Sequence of chain 2.A:
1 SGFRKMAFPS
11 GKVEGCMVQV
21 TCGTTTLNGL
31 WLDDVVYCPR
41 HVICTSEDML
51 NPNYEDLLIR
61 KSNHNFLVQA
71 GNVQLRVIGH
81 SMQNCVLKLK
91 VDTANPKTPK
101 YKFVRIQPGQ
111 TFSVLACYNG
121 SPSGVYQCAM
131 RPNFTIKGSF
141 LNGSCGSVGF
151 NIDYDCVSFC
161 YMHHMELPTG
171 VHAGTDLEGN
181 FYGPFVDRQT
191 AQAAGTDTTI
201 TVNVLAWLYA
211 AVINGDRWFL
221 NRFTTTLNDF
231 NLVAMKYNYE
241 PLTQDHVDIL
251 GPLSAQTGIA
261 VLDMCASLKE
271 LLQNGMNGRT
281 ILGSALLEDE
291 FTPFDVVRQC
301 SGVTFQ

Binding-site contacts:
Ligand atom CD1 contacts residue THR25 of chain 2.A at 3.4 Å.
Ligand atom C contacts residue GLY143 of chain 2.A at 3.8 Å.
Ligand atom O contacts residue THR25 of chain 2.A at 3.8 Å.
Ligand atom O contacts residue THR24 of chain 2.A at 4.0 Å.
Ligand atom CH3 contacts residue HIS164 of chain 2.A at 4.0 Å.
Ligand atom CA contacts residue THR26 of chain 2.A at 3.7 Å.
Ligand atom C contacts residue GLY143 of chain 2.A at 3.6 Å.
Ligand atom CA contacts residue GLY143 of chain 2.A at 3.9 Å.
Ligand atom CE1 contacts residue THR25 of chain 2.A at 3.7 Å.
Ligand atom N contacts residue GLY143 of chain 2.A at 3.7 Å.
Ligand atom CD1 contacts residue CYS44 of chain 2.A at 3.4 Å (hydrophobic).
Ligand atom N contacts residue CYS145 of chain 2.A at 3.2 Å (h-bond).
Ligand atom CE1 contacts residue CYS44 of chain 2.A at 3.3 Å (hydrophobic).
Ligand atom CB contacts residue THR25 of chain 2.A at 3.8 Å.
Ligand atom O contacts residue ASN142 of chain 2.A at 3.9 Å.
Ligand atom OXT contacts residue THR24 of chain 2.A at 3.2 Å (h-bond).
Ligand atom O contacts residue CYS145 of chain 2.A at 2.8 Å (h-bond).
Ligand atom CH3 contacts residue CYS145 of chain 2.A at 1.8 Å (hydrophobic).
Ligand atom CB contacts residue HIS41 of chain 2.A at 3.8 Å.
Ligand atom C contacts residue THR26 of chain 2.A at 3.9 Å.
Ligand atom CG contacts residue SER46 of chain 2.A at 3.6 Å.
Ligand atom CD1 contacts residue ASN142 of chain 2.A at 3.5 Å.
Ligand atom O contacts residue SER144 of chain 2.A at 3.1 Å (h-bond).
Ligand atom CE1 contacts residue MET49 of chain 2.A at 4.0 Å (hydrophobic).
Ligand atom CM contacts residue THR24 of chain 2.A at 3.5 Å.
Ligand atom N contacts residue HIS41 of chain 2.A at 3.8 Å.
Ligand atom CD1 contacts residue SER46 of chain 2.A at 3.9 Å.
Ligand atom CB contacts residue SER46 of chain 2.A at 3.2 Å.
Ligand atom CZ contacts residue MET49 of chain 2.A at 3.5 Å (hydrophobic).
Ligand atom N contacts residue THR26 of chain 2.A at 3.2 Å (h-bond).
Ligand atom CD1 contacts residue THR45 of chain 2.A at 3.8 Å.
Ligand atom O contacts residue THR26 of chain 2.A at 3.4 Å (h-bond).
Ligand atom O contacts residue GLY143 of chain 2.A at 2.8 Å (h-bond).
Ligand atom CE1 contacts residue THR45 of chain 2.A at 3.9 Å.
Ligand atom C contacts residue THR24 of chain 2.A at 3.6 Å.
Ligand atom CG1 contacts residue GLY143 of chain 2.A at 3.5 Å.
Ligand atom CB contacts residue LEU27 of chain 2.A at 3.6 Å (hydrophobic).
Ligand atom CG1 contacts residue ASN142 of chain 2.A at 3.4 Å.
Ligand atom CB contacts residue THR26 of chain 2.A at 3.4 Å.
Ligand atom C contacts residue CYS145 of chain 2.A at 2.3 Å (hydrophobic).

A protein and the small-molecule ligand that binds it are described below.
Small molecule (SMILES): CC[C@H](C)[C@H](NC(=O)[C@H](C)NC(C)=O)C(=O)N[C@@H](Cc1ccccc1)C(=O)OC